Sequence of chain 2.A:
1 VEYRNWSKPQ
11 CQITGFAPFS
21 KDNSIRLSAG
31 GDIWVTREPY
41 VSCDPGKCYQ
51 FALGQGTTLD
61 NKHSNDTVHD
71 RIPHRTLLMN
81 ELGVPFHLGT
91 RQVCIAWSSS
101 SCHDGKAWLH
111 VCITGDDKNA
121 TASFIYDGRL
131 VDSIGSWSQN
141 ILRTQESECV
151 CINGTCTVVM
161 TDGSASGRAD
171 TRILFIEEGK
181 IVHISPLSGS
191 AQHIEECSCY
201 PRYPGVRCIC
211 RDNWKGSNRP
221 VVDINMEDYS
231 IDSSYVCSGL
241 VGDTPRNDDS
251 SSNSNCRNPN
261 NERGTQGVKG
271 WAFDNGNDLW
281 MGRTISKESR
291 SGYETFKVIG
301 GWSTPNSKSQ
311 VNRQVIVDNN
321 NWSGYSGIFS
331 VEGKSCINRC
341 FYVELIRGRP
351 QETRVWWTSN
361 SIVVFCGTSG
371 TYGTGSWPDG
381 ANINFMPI

Binding-site contacts:
Ligand atom C3 contacts residue ASN65 of chain 2.A at 3.8 Å.
Ligand atom N2 contacts residue PHE385 of chain 2.B at 4.2 Å.
Ligand atom O4 contacts residue TRP356 of chain 2.A at 3.4 Å.
Ligand atom C5 contacts residue TRP356 of chain 2.A at 4.1 Å (hydrophobic).
Ligand atom C1 contacts residue ASN65 of chain 2.A at 1.4 Å.
Ligand atom O7 contacts residue PHE385 of chain 2.B at 3.6 Å.
Ligand atom C4 contacts residue TRP356 of chain 2.A at 4.0 Å (hydrophobic).
Ligand atom O7 contacts residue TRP356 of chain 2.A at 3.0 Å (h-bond).
Ligand atom C7 contacts residue PHE385 of chain 2.B at 3.7 Å (hydrophobic).
Ligand atom O5 contacts residue ASN65 of chain 2.A at 2.3 Å (h-bond).
Ligand atom N2 contacts residue TRP356 of chain 2.A at 3.8 Å.
Ligand atom C3 contacts residue TRP356 of chain 2.A at 3.6 Å (hydrophobic).
Ligand atom C2 contacts residue ASN65 of chain 2.A at 2.5 Å.
Ligand atom C8 contacts residue ARG349 of chain 2.A at 4.4 Å.
Ligand atom C7 contacts residue TRP356 of chain 2.A at 3.8 Å (hydrophobic).
Ligand atom O6 contacts residue VAL68 of chain 2.A at 4.1 Å.
Ligand atom O7 contacts residue ASN65 of chain 2.A at 4.4 Å.
Ligand atom O3 contacts residue TRP356 of chain 2.A at 3.8 Å.
Ligand atom C8 contacts residue LYS62 of chain 2.A at 3.9 Å.
Ligand atom N2 contacts residue ASN65 of chain 2.A at 2.9 Å (h-bond).
Ligand atom C8 contacts residue PHE385 of chain 2.B at 3.8 Å (hydrophobic).
Ligand atom C7 contacts residue ASN65 of chain 2.A at 3.9 Å.
Ligand atom C1 contacts residue TRP356 of chain 2.A at 4.3 Å (hydrophobic).
Ligand atom C2 contacts residue TRP356 of chain 2.A at 4.3 Å (hydrophobic).
Ligand atom C4 contacts residue ASN65 of chain 2.A at 4.2 Å.
Ligand atom C5 contacts residue ASN65 of chain 2.A at 3.6 Å.

Sequence of chain 2.B:
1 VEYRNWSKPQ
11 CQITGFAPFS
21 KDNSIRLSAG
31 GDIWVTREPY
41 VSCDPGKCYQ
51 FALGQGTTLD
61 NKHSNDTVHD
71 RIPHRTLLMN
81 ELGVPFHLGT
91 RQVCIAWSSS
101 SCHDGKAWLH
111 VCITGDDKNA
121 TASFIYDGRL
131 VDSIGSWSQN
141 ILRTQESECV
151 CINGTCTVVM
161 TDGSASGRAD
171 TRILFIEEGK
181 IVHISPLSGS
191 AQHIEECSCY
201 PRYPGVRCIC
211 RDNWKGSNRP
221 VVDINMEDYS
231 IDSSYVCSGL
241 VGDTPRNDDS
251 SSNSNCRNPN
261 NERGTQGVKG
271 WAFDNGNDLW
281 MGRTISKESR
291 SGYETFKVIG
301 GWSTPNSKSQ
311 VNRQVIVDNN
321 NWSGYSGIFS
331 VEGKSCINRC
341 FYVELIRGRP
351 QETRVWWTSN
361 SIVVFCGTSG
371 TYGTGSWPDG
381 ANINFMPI

This small molecule binds to this protein.
Small molecule (SMILES): CC(=O)N[C@H]1[C@H](O[C@H]2[C@H](O)[C@@H](NC(C)=O)CO[C@@H]2CO)O[C@H](CO)[C@@H](O)[C@@H]1O